Sequence of chain 1.B:
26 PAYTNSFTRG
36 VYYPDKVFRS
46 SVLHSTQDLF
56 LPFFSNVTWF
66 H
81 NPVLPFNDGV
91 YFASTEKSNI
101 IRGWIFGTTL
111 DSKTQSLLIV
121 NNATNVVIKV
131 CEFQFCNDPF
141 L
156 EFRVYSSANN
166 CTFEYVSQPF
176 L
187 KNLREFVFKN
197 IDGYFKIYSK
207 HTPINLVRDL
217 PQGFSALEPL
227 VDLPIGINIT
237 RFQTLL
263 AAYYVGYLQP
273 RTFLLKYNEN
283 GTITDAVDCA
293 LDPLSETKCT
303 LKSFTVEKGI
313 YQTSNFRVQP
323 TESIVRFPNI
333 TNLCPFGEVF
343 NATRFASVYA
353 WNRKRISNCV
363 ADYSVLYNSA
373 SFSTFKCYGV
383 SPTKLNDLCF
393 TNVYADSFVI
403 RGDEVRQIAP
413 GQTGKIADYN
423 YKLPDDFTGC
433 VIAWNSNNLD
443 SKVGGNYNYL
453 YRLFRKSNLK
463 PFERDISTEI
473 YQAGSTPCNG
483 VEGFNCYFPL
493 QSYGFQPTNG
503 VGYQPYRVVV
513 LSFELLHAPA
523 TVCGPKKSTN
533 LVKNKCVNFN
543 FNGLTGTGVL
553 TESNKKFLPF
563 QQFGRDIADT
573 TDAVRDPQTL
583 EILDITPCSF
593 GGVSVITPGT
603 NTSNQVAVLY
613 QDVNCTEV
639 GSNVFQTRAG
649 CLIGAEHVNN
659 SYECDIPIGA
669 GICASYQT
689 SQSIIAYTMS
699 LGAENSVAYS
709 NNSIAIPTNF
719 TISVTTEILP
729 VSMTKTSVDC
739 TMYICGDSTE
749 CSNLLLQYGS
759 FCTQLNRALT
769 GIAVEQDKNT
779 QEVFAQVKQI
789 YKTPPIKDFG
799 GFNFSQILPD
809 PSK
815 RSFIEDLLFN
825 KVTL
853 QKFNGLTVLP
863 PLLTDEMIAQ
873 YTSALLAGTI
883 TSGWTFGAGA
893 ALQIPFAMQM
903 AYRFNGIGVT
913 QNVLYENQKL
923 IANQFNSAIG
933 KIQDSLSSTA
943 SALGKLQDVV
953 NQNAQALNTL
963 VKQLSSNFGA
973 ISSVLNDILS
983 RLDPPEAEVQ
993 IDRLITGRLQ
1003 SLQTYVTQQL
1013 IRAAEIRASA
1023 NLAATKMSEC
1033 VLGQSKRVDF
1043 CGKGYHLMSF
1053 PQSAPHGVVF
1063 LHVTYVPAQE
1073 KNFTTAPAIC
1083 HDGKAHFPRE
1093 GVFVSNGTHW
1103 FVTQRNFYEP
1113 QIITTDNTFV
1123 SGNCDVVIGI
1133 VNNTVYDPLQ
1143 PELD

Binding-site contacts:
Ligand atom C7 contacts residue TYR28 of chain 1.B at 4.3 Å (hydrophobic).
Ligand atom C8 contacts residue ASN61 of chain 1.B at 4.4 Å.
Ligand atom C3 contacts residue ASN61 of chain 1.B at 3.8 Å.
Ligand atom O7 contacts residue ASN61 of chain 1.B at 3.2 Å.
Ligand atom C2 contacts residue ASN61 of chain 1.B at 2.5 Å.
Ligand atom C8 contacts residue TYR28 of chain 1.B at 3.8 Å (hydrophobic).
Ligand atom C6 contacts residue ASN61 of chain 1.B at 4.5 Å.
Ligand atom N2 contacts residue ASN61 of chain 1.B at 2.9 Å (h-bond).
Ligand atom C4 contacts residue ASN61 of chain 1.B at 4.2 Å.
Ligand atom C5 contacts residue ASN61 of chain 1.B at 3.7 Å.
Ligand atom O5 contacts residue ASN61 of chain 1.B at 2.4 Å (h-bond).
Ligand atom C7 contacts residue ASN61 of chain 1.B at 3.2 Å.
Ligand atom C1 contacts residue ASN61 of chain 1.B at 1.4 Å.
Ligand atom O7 contacts residue TYR28 of chain 1.B at 3.6 Å.

The small molecule below binds the protein below.
Small molecule (SMILES): CC(=O)N[C@@H]1[C@@H](O)[C@H](O)[C@@H](CO)O[C@H]1O